Sequence of chain 2.A:
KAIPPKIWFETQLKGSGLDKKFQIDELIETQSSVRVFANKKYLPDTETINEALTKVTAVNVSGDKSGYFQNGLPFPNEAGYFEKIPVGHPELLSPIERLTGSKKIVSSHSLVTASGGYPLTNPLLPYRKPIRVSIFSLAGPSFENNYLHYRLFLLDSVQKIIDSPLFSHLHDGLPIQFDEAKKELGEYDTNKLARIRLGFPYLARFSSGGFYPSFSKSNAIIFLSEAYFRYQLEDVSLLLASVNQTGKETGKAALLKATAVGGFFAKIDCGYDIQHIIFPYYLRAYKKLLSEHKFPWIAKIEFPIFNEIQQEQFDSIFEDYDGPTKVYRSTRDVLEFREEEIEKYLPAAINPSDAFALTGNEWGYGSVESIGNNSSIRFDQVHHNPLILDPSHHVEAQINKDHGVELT

Binding-site contacts:
Ligand atom O1B contacts residue MSE265 of chain 2.A at 3.4 Å (h-bond).
Ligand atom N1 contacts residue VAL337 of chain 2.A at 3.0 Å.
Ligand atom O1D contacts residue ASN364 of chain 2.A at 3.4 Å (h-bond).
Ligand atom O3D contacts residue ASP357 of chain 2.A at 2.7 Å (salt-bridge).
Ligand atom O2D contacts residue GLU372 of chain 2.A at 2.5 Å (salt-bridge).
Ligand atom C3D contacts residue SER356 of chain 2.A at 3.5 Å.
Ligand atom O1A contacts residue GLY266 of chain 2.A at 3.2 Å.
Ligand atom C2 contacts residue PRO307 of chain 2.A at 3.6 Å (hydrophobic).
Ligand atom C2D contacts residue PRO355 of chain 2.A at 3.6 Å (hydrophobic).
Ligand atom O1B contacts residue GLY264 of chain 2.A at 3.4 Å.
Ligand atom C3D contacts residue PHE268 of chain 2.A at 3.6 Å (hydrophobic).
Ligand atom O1B contacts residue PHE268 of chain 2.A at 3.1 Å (h-bond).
Ligand atom C2 contacts residue VAL337 of chain 2.A at 3.4 Å (hydrophobic).
Ligand atom C5D contacts residue PHE268 of chain 2.A at 3.6 Å (hydrophobic).
Ligand atom N6 contacts residue ASP336 of chain 2.A at 2.6 Å (salt-bridge).
Ligand atom O2B contacts residue GLY264 of chain 2.A at 2.6 Å (h-bond).
Ligand atom C4' contacts residue ALA262 of chain 2.A at 3.4 Å (hydrophobic).
Ligand atom N7 contacts residue PRO120 of chain 2.A at 3.3 Å.
Ligand atom O1A contacts residue PHE267 of chain 2.A at 3.0 Å (h-bond).
Ligand atom C1D contacts residue SER370 of chain 2.A at 3.5 Å.
Ligand atom C8 contacts residue VAL371 of chain 2.A at 3.4 Å (hydrophobic).
Ligand atom O1D contacts residue GLU365 of chain 2.A at 3.2 Å (salt-bridge).
Ligand atom O3' contacts residue GLY266 of chain 2.A at 3.3 Å.
Ligand atom O1B contacts residue PHE267 of chain 2.A at 3.2 Å (h-bond).
Ligand atom N3 contacts residue PHE309 of chain 2.A at 3.3 Å.
Ligand atom N7 contacts residue VAL371 of chain 2.A at 3.5 Å.
Ligand atom C4 contacts residue PHE309 of chain 2.A at 3.4 Å (hydrophobic).
Ligand atom C2D contacts residue GLU372 of chain 2.A at 3.5 Å.
Ligand atom O5D contacts residue PHE268 of chain 2.A at 3.5 Å.
Ligand atom C4D contacts residue PHE268 of chain 2.A at 3.5 Å (hydrophobic).
Ligand atom N7 contacts residue TYR119 of chain 2.A at 3.6 Å.
Ligand atom O3D contacts residue ASN364 of chain 2.A at 3.3 Å (h-bond).
Ligand atom O2A contacts residue VAL371 of chain 2.A at 3.0 Å (h-bond).
Ligand atom O2B contacts residue PRO355 of chain 2.A at 3.6 Å.
Ligand atom O1A contacts residue LYS21 of chain 1.C at 2.8 Å (salt-bridge).
Ligand atom N6 contacts residue ASN123 of chain 2.A at 3.3 Å (h-bond).
Ligand atom O1B contacts residue GLY266 of chain 2.A at 2.8 Å (h-bond).
Ligand atom C5' contacts residue ALA262 of chain 2.A at 3.2 Å (hydrophobic).
Ligand atom O5' contacts residue VAL371 of chain 2.A at 3.4 Å.
Ligand atom O2D contacts residue ASN364 of chain 2.A at 3.1 Å (h-bond).

Sequence of chain 1.C:
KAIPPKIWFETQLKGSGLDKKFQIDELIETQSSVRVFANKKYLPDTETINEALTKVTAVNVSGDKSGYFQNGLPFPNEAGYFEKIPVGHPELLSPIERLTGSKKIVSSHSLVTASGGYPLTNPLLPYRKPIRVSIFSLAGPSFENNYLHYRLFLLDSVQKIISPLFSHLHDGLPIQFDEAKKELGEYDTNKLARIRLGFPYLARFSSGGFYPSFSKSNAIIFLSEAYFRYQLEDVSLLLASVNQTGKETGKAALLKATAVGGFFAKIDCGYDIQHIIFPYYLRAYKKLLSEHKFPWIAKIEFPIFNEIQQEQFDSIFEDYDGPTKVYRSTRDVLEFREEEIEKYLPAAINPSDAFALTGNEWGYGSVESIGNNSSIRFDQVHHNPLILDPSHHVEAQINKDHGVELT

The small molecule below binds the protein below.
Small molecule (SMILES): Nc1ncnc2c1ncn2[C@@H]1O[C@H](COP(=O)(O)OP(=O)(O)OC[C@H]2O[C@H](O)[C@H](O)[C@@H]2O)[C@@H](O)[C@H]1O